Binding-site contacts:
Ligand atom N20 contacts residue GLY182 of chain 1.A at 3.5 Å.
Ligand atom C29 contacts residue ARG181 of chain 1.A at 4.0 Å.
Ligand atom C10 contacts residue GLY182 of chain 1.A at 3.8 Å.
Ligand atom C26 contacts residue ARG181 of chain 1.A at 3.5 Å.
Ligand atom F12 contacts residue GLY155 of chain 1.A at 4.1 Å.
Ligand atom C26 contacts residue GLY182 of chain 1.A at 4.1 Å.
Ligand atom F11 contacts residue PRO154 of chain 1.A at 3.7 Å.
Ligand atom O3 contacts residue ASP179 of chain 1.A at 3.1 Å (salt-bridge).
Ligand atom O2 contacts residue LYS158 of chain 1.A at 3.8 Å.
Ligand atom C7 contacts residue GLY155 of chain 1.A at 3.9 Å.
Ligand atom N4 contacts residue ASP179 of chain 1.A at 2.7 Å (salt-bridge).
Ligand atom N4 contacts residue GLY155 of chain 1.A at 3.2 Å (h-bond).
Ligand atom S1 contacts residue ASP179 of chain 1.A at 4.0 Å.
Ligand atom C23 contacts residue ARG181 of chain 1.A at 3.7 Å.
Ligand atom F11 contacts residue GLY155 of chain 1.A at 4.0 Å.
Ligand atom S1 contacts residue PHE178 of chain 1.A at 4.0 Å.
Ligand atom N4 contacts residue PHE178 of chain 1.A at 3.2 Å.
Ligand atom O2 contacts residue PHE178 of chain 1.A at 3.5 Å.
Ligand atom C6 contacts residue GLY155 of chain 1.A at 3.6 Å.
Ligand atom C24 contacts residue ARG181 of chain 1.A at 3.6 Å.
Ligand atom C25 contacts residue ASP179 of chain 1.A at 2.9 Å.
Ligand atom C22 contacts residue GLY182 of chain 1.A at 4.0 Å.
Ligand atom C27 contacts residue ARG181 of chain 1.A at 3.9 Å.
Ligand atom C22 contacts residue ARG181 of chain 1.A at 3.8 Å.
Ligand atom C9 contacts residue GLY182 of chain 1.A at 3.8 Å.
Ligand atom C21 contacts residue GLY182 of chain 1.A at 3.9 Å.
Ligand atom C5 contacts residue GLY155 of chain 1.A at 3.8 Å.
Ligand atom O15 contacts residue PRO154 of chain 1.A at 3.4 Å.
Ligand atom C25 contacts residue ARG181 of chain 1.A at 4.1 Å.
Ligand atom O2 contacts residue GLY155 of chain 1.A at 3.6 Å (h-bond).
Ligand atom F12 contacts residue PRO154 of chain 1.A at 3.7 Å.
Ligand atom O15 contacts residue GLY155 of chain 1.A at 4.1 Å.
Ligand atom O3 contacts residue PHE178 of chain 1.A at 4.2 Å.
Ligand atom F13 contacts residue GLY182 of chain 1.A at 3.4 Å.
Ligand atom C10 contacts residue GLY155 of chain 1.A at 4.2 Å.
Ligand atom O3 contacts residue ASN177 of chain 1.A at 4.2 Å.
Ligand atom S1 contacts residue GLY155 of chain 1.A at 4.0 Å.
Ligand atom N4 contacts residue GLY182 of chain 1.A at 4.2 Å.
Ligand atom C24 contacts residue ASP179 of chain 1.A at 3.3 Å.
Ligand atom F13 contacts residue ASP179 of chain 1.A at 3.2 Å.

Sequence of chain 1.A:
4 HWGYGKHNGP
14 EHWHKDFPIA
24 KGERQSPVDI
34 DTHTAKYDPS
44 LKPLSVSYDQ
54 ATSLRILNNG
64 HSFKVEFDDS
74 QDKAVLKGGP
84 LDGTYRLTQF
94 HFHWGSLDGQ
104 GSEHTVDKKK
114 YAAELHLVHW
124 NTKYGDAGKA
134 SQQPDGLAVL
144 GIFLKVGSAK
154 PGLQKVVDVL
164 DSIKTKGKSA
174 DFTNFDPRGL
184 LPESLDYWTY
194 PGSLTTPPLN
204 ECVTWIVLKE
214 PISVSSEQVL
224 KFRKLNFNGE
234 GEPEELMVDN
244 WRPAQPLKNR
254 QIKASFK

This small molecule binds to this protein.
Small molecule (SMILES): NS(=O)(=O)c1c(F)c(F)c(S(=O)(=O)CCO)c(N[C@H]2CCc3ccccc32)c1F